Sequence of chain 1.C:
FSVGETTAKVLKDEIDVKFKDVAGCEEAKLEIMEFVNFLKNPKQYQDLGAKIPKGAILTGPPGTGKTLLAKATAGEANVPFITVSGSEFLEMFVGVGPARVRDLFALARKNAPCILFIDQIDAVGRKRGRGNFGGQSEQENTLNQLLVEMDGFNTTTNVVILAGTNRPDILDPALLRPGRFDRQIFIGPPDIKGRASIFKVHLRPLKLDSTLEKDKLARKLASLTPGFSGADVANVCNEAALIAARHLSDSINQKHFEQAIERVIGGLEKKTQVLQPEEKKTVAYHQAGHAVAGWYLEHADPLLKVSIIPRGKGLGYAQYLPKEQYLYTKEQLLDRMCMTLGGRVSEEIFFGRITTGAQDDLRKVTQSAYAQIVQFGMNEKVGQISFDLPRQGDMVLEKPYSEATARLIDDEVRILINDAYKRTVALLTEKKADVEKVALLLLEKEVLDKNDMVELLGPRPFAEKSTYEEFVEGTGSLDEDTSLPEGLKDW

A protein and the small-molecule ligand that binds it are described below.
Small molecule (SMILES): Nc1ncnc2c1ncn2[C@@H]1O[C@H](CO[P](=O)(O)O[P](=O)(O)NP(=O)(O)O)[C@@H](O)[C@H]1O

Sequence of chain 1.B:
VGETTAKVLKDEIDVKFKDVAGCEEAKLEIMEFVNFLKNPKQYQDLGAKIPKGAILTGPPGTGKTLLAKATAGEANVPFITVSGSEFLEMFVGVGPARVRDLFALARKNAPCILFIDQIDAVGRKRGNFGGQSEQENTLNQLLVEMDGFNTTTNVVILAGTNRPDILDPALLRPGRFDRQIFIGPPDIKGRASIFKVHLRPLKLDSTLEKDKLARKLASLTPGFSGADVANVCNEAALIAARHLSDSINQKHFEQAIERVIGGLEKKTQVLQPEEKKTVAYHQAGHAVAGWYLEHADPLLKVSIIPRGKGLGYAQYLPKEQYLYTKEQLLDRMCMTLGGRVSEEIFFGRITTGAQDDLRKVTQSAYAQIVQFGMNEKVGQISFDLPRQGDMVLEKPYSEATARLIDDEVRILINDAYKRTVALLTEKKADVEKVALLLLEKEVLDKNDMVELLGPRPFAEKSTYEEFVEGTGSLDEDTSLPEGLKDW

Binding-site contacts:
Ligand atom C4 contacts residue GLY250 of chain 1.B at 3.3 Å.
Ligand atom O5' contacts residue ARG197 of chain 1.C at 3.3 Å (salt-bridge).
Ligand atom O2B contacts residue GLY83 of chain 1.B at 3.4 Å (h-bond).
Ligand atom N1 contacts residue ASP41 of chain 1.B at 3.5 Å (salt-bridge).
Ligand atom C6 contacts residue VAL42 of chain 1.B at 3.1 Å (hydrophobic).
Ligand atom C4 contacts residue LEU88 of chain 1.B at 3.5 Å (hydrophobic).
Ligand atom O1A contacts residue MG1 of chain 1.M at 3.2 Å.
Ligand atom O1B contacts residue LYS86 of chain 1.B at 3.3 Å.
Ligand atom O2B contacts residue THR84 of chain 1.B at 2.9 Å (h-bond).
Ligand atom O2A contacts residue LEU88 of chain 1.B at 3.1 Å (h-bond).
Ligand atom C2 contacts residue ASP41 of chain 1.B at 3.5 Å.
Ligand atom O3A contacts residue ARG197 of chain 1.C at 3.3 Å (salt-bridge).
Ligand atom C1' contacts residue GLY250 of chain 1.B at 3.3 Å.
Ligand atom O2B contacts residue GLY85 of chain 1.B at 3.1 Å (h-bond).
Ligand atom C5' contacts residue ARG197 of chain 1.C at 3.4 Å.
Ligand atom O2A contacts residue THR87 of chain 1.B at 2.9 Å (h-bond).
Ligand atom PB contacts residue MG1 of chain 1.M at 3.3 Å.
Ligand atom N1 contacts residue VAL42 of chain 1.B at 2.9 Å (h-bond).
Ligand atom O2G contacts residue GLN140 of chain 1.B at 3.5 Å (h-bond).
Ligand atom O2A contacts residue GLY85 of chain 1.B at 3.2 Å.
Ligand atom O2B contacts residue LYS86 of chain 1.B at 3.0 Å (salt-bridge).
Ligand atom N9 contacts residue GLY250 of chain 1.B at 3.1 Å (h-bond).
Ligand atom N7 contacts residue THR84 of chain 1.B at 3.0 Å (h-bond).
Ligand atom C8 contacts residue GLY250 of chain 1.B at 3.5 Å.
Ligand atom N3B contacts residue MG1 of chain 1.M at 3.5 Å.
Ligand atom O1A contacts residue THR87 of chain 1.B at 3.4 Å.
Ligand atom O1B contacts residue MG1 of chain 1.M at 2.1 Å.
Ligand atom N1 contacts residue ILE218 of chain 1.B at 3.5 Å.
Ligand atom N6 contacts residue VAL42 of chain 1.B at 2.6 Å (h-bond).
Ligand atom O1G contacts residue MG1 of chain 1.M at 2.1 Å.
Ligand atom N3 contacts residue HIS222 of chain 1.B at 3.0 Å (h-bond).
Ligand atom O2A contacts residue LYS86 of chain 1.B at 3.3 Å (salt-bridge).
Ligand atom N3B contacts residue GLY83 of chain 1.B at 3.0 Å (h-bond).
Ligand atom O1G contacts residue ARG200 of chain 1.C at 2.6 Å (salt-bridge).
Ligand atom O3G contacts residue MG1 of chain 1.M at 2.1 Å.
Ligand atom PG contacts residue MG1 of chain 1.M at 2.6 Å.
Ligand atom C2 contacts residue HIS222 of chain 1.B at 3.4 Å.
Ligand atom N7 contacts residue GLY85 of chain 1.B at 3.5 Å.
Ligand atom O1B contacts residue THR87 of chain 1.B at 2.8 Å (h-bond).
Ligand atom O3G contacts residue LYS86 of chain 1.B at 3.4 Å.